Binding-site contacts:
Ligand atom N contacts residue HWU1 of chain 1.W at 3.7 Å.
Ligand atom CG2 contacts residue PHE361 of chain 1.B at 4.0 Å (hydrophobic).
Ligand atom CB contacts residue ALA266 of chain 1.B at 3.6 Å (hydrophobic).
Ligand atom CB contacts residue ILE253 of chain 1.B at 3.6 Å (hydrophobic).
Ligand atom CA contacts residue LEU270 of chain 1.B at 3.9 Å (hydrophobic).
Ligand atom C contacts residue ALA266 of chain 1.B at 4.0 Å (hydrophobic).
Ligand atom O contacts residue ALA266 of chain 1.B at 3.6 Å.
Ligand atom O contacts residue PHE361 of chain 1.B at 3.2 Å.
Ligand atom N contacts residue ARG362 of chain 1.B at 3.7 Å.
Ligand atom O contacts residue SER267 of chain 1.B at 3.4 Å (h-bond).
Ligand atom OG1 contacts residue EDO1 of chain 1.Z at 4.0 Å.
Ligand atom C contacts residue PHE361 of chain 1.B at 3.6 Å (hydrophobic).
Ligand atom N contacts residue PHE361 of chain 1.B at 3.7 Å.
Ligand atom C contacts residue TRP282 of chain 1.B at 3.6 Å (hydrophobic).
Ligand atom N contacts residue TRP282 of chain 1.B at 3.6 Å (h-bond).
Ligand atom C contacts residue LEU270 of chain 1.B at 4.1 Å (hydrophobic).
Ligand atom N contacts residue HIS365 of chain 1.B at 3.9 Å.
Ligand atom OG1 contacts residue TRP331 of chain 1.B at 4.1 Å.
Ligand atom N contacts residue VAL255 of chain 1.B at 3.7 Å.
Ligand atom CG contacts residue PHE361 of chain 1.B at 3.9 Å (hydrophobic).
Ligand atom CA contacts residue TRP282 of chain 1.B at 4.0 Å (hydrophobic).
Ligand atom O contacts residue LEU270 of chain 1.B at 3.6 Å.
Ligand atom CB contacts residue HIS365 of chain 1.B at 3.6 Å.
Ligand atom CB contacts residue HWU1 of chain 1.W at 3.6 Å.
Ligand atom O contacts residue TRP282 of chain 1.B at 2.8 Å (h-bond).
Ligand atom C contacts residue PHE361 of chain 1.B at 4.2 Å (hydrophobic).
Ligand atom CB contacts residue LEU270 of chain 1.B at 3.9 Å (hydrophobic).
Ligand atom CB contacts residue VAL255 of chain 1.B at 4.0 Å (hydrophobic).
Ligand atom O contacts residue ARG362 of chain 1.B at 3.6 Å (salt-bridge).
Ligand atom SG contacts residue TRP282 of chain 1.B at 4.0 Å.
Ligand atom OG1 contacts residue HWU1 of chain 1.W at 2.5 Å.
Ligand atom O contacts residue TRP282 of chain 1.B at 3.5 Å.
Ligand atom CB contacts residue PHE361 of chain 1.B at 3.7 Å (hydrophobic).
Ligand atom CA contacts residue PHE361 of chain 1.B at 3.6 Å (hydrophobic).
Ligand atom O contacts residue PHE361 of chain 1.B at 3.7 Å.
Ligand atom SG contacts residue PHE280 of chain 1.B at 3.9 Å.
Ligand atom N contacts residue HWU1 of chain 1.W at 3.8 Å.
Ligand atom CG2 contacts residue HWU1 of chain 1.W at 3.9 Å.
Ligand atom CB contacts residue TRP331 of chain 1.B at 4.0 Å (hydrophobic).
Ligand atom C contacts residue TRP282 of chain 1.B at 3.8 Å (hydrophobic).

Sequence of chain 1.B:
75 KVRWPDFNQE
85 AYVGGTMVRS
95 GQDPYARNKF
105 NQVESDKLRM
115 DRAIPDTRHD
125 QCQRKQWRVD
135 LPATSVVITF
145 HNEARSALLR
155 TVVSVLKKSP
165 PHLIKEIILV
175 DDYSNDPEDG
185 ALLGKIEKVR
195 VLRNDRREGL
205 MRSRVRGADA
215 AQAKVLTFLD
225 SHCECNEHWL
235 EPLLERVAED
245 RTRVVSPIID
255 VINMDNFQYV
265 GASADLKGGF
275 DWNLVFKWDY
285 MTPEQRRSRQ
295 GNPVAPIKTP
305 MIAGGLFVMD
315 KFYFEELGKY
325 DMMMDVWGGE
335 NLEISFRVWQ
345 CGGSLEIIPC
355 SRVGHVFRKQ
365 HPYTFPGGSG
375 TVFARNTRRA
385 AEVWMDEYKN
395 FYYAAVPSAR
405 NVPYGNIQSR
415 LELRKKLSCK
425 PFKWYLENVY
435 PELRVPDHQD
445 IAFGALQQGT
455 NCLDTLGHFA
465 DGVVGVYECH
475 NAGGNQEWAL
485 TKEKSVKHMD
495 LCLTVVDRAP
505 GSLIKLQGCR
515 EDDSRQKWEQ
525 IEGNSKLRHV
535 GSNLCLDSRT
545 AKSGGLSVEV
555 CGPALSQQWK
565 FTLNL

The protein below binds the small molecule below.
Small molecule (SMILES): C[C@H](NC(=O)[C@@H]1CCCN1C(=O)[C@H](CS)NC(=O)[C@@H](NC(=O)[C@@H](N)CO)[C@@H](C)O)C(N)=O